Binding-site contacts:
Ligand atom OXT contacts residue PHE185 of chain 3.B at 4.2 Å.
Ligand atom OXT contacts residue SER323 of chain 3.B at 2.8 Å (h-bond).
Ligand atom OG contacts residue PHE485 of chain 3.B at 4.3 Å.
Ligand atom CA contacts residue PHE185 of chain 3.B at 4.5 Å (hydrophobic).
Ligand atom CA contacts residue PHE485 of chain 3.B at 4.2 Å (hydrophobic).
Ligand atom OG contacts residue SER323 of chain 3.B at 3.0 Å (h-bond).
Ligand atom OG contacts residue LYS321 of chain 3.B at 4.0 Å.
Ligand atom CB contacts residue SER323 of chain 3.B at 4.1 Å.
Ligand atom C contacts residue THR476 of chain 3.B at 4.3 Å.
Ligand atom CB contacts residue PHE485 of chain 3.B at 4.0 Å (hydrophobic).
Ligand atom C contacts residue SER323 of chain 3.B at 3.3 Å.
Ligand atom N contacts residue GLU137 of chain 3.B at 4.3 Å.
Ligand atom C contacts residue ALA478 of chain 3.B at 3.8 Å (hydrophobic).
Ligand atom OG contacts residue CYS322 of chain 3.B at 3.2 Å (h-bond).
Ligand atom CB contacts residue CYS322 of chain 3.B at 3.5 Å (hydrophobic).
Ligand atom OG contacts residue PHE185 of chain 3.B at 3.5 Å.
Ligand atom CB contacts residue PHE185 of chain 3.B at 3.8 Å (hydrophobic).
Ligand atom OXT contacts residue LYS321 of chain 3.B at 4.3 Å.
Ligand atom O contacts residue GLY477 of chain 3.B at 3.2 Å (h-bond).
Ligand atom N contacts residue PHE485 of chain 3.B at 3.5 Å.
Ligand atom O contacts residue SER323 of chain 3.B at 3.6 Å.
Ligand atom OXT contacts residue GLY477 of chain 3.B at 3.0 Å (h-bond).
Ligand atom O contacts residue PHE485 of chain 3.B at 3.5 Å.
Ligand atom CA contacts residue SER323 of chain 3.B at 4.3 Å.
Ligand atom C contacts residue GLY477 of chain 3.B at 3.4 Å.
Ligand atom N contacts residue ALA478 of chain 3.B at 4.1 Å.
Ligand atom OXT contacts residue THR476 of chain 3.B at 3.9 Å.
Ligand atom O contacts residue ALA478 of chain 3.B at 3.0 Å (h-bond).
Ligand atom O contacts residue THR476 of chain 3.B at 3.9 Å.
Ligand atom C contacts residue PHE485 of chain 3.B at 4.2 Å (hydrophobic).
Ligand atom OXT contacts residue ALA478 of chain 3.B at 4.2 Å.

The protein below binds the small molecule below.
Small molecule (SMILES): N[C@@H](CO)C(=O)O

Sequence of chain 3.B:
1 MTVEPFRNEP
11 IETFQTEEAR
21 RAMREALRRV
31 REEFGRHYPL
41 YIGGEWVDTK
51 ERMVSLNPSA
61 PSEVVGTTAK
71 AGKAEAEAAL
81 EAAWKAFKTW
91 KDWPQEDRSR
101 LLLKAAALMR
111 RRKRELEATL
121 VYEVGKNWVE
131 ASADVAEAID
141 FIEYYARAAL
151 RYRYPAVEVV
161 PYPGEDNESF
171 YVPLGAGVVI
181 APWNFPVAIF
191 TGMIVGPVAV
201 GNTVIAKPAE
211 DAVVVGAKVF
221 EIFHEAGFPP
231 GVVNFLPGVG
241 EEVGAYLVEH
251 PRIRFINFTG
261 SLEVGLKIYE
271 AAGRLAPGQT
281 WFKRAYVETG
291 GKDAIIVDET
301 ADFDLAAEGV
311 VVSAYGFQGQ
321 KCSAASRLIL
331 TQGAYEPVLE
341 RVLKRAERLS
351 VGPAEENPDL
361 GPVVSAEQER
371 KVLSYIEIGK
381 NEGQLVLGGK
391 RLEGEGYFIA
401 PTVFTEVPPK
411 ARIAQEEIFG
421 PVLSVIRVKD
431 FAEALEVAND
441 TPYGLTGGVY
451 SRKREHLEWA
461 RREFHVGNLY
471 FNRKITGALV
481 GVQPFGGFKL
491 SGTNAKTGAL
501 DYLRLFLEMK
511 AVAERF